Sequence of chain 18.D:
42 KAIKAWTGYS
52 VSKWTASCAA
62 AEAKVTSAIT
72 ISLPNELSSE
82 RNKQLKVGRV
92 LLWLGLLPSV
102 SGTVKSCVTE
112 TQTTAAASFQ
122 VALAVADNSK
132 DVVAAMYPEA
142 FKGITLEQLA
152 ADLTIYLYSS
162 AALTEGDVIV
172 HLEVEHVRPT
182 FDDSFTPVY

Binding-site contacts:
Ligand atom C4 contacts residue TRP47 of chain 18.D at 3.9 Å (hydrophobic).
Ligand atom N7 contacts residue TRP47 of chain 18.D at 3.7 Å.
Ligand atom C1' contacts residue TRP47 of chain 18.D at 4.3 Å (hydrophobic).
Ligand atom C6 contacts residue TRP47 of chain 18.D at 3.9 Å (hydrophobic).
Ligand atom N9 contacts residue TRP47 of chain 18.D at 3.9 Å.
Ligand atom O4' contacts residue TRP47 of chain 18.D at 4.1 Å.
Ligand atom C2 contacts residue TRP47 of chain 18.D at 4.2 Å (hydrophobic).
Ligand atom C6 contacts residue THR48 of chain 18.D at 4.2 Å.
Ligand atom OP2 contacts residue VAL178 of chain 18.E at 4.5 Å.
Ligand atom N6 contacts residue TRP47 of chain 18.D at 3.8 Å.
Ligand atom N1 contacts residue TRP47 of chain 18.D at 4.3 Å.
Ligand atom N6 contacts residue TYR50 of chain 18.D at 4.2 Å.
Ligand atom O4' contacts residue LYS143 of chain 18.D at 4.1 Å.
Ligand atom C5' contacts residue VAL178 of chain 18.E at 4.5 Å (hydrophobic).
Ligand atom C5 contacts residue TRP47 of chain 18.D at 3.8 Å (hydrophobic).
Ligand atom C8 contacts residue TRP47 of chain 18.D at 3.8 Å (hydrophobic).
Ligand atom N6 contacts residue THR48 of chain 18.D at 3.3 Å (h-bond).
Ligand atom N1 contacts residue THR48 of chain 18.D at 4.0 Å.
Ligand atom N3 contacts residue TRP47 of chain 18.D at 4.1 Å.
Ligand atom OP2 contacts residue GLY49 of chain 18.E at 4.2 Å.

A protein and the small-molecule ligand that binds it are described below.
Small molecule (SMILES): Nc1ncnc2c1ncn2[C@@H]1O[C@H](COO[C@@H]2C[C@@H](CO[P](=O)(O)O[C@H]3[C@@H](O)[C@H](n4cnc5c(N)ncnc54)O[C@@H]3COP(=O)=O)O[C@H]2n2ccc(=O)[nH]c2=O)[C@@H](OOP(O)OC[C@H]2O[C@@H](n3ccc(=O)[nH]c3=O)[C@H](O)[C@@H]2O)[C@H]1O.Op1oo1

Sequence of chain 18.E:
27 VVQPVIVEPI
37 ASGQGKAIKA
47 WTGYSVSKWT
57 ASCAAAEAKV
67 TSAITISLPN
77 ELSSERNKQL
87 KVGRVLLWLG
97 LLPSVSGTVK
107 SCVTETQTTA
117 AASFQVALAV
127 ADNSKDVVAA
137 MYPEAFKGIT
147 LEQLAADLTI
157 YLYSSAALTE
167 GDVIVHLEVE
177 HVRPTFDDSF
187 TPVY